The protein below binds the small molecule below.
Small molecule (SMILES): CN1CCC[C@H](Cn2ccc3ccc(-c4n[nH]c(N)c4C#N)cc32)C1

Sequence of chain 1.A:
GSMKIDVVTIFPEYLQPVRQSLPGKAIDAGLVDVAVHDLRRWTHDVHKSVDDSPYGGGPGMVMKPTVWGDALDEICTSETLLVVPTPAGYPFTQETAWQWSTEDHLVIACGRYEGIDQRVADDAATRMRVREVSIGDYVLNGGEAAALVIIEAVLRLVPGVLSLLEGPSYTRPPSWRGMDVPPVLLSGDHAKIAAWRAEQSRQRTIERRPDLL

Binding-site contacts:
Ligand atom N16 contacts residue PRO85 of chain 1.B at 3.4 Å.
Ligand atom N16 contacts residue ALA146 of chain 1.B at 3.5 Å.
Ligand atom N19 contacts residue TYR138 of chain 1.B at 2.6 Å (h-bond).
Ligand atom N18 contacts residue GLY136 of chain 1.B at 3.0 Å (h-bond).
Ligand atom C22 contacts residue GLY143 of chain 1.B at 3.5 Å.
Ligand atom N18 contacts residue TYR138 of chain 1.B at 3.6 Å.
Ligand atom C05 contacts residue GLU114 of chain 1.B at 3.6 Å.
Ligand atom N09 contacts residue ASN141 of chain 1.B at 3.6 Å.
Ligand atom C08 contacts residue ASN141 of chain 1.B at 3.5 Å.
Ligand atom C04 contacts residue GLU114 of chain 1.B at 3.2 Å.
Ligand atom C01 contacts residue GLU114 of chain 1.B at 3.3 Å.
Ligand atom N16 contacts residue VAL133 of chain 1.B at 3.3 Å (h-bond).
Ligand atom C01 contacts residue ARG156 of chain 1.A at 3.6 Å.
Ligand atom C08 contacts residue LEU140 of chain 1.B at 3.2 Å (hydrophobic).
Ligand atom C25 contacts residue TYR113 of chain 1.B at 3.2 Å (hydrophobic).
Ligand atom C22 contacts residue PRO85 of chain 1.B at 3.3 Å (hydrophobic).
Ligand atom C13 contacts residue PRO87 of chain 1.B at 3.7 Å (hydrophobic).
Ligand atom N02 contacts residue GLU114 of chain 1.B at 2.7 Å (salt-bridge).
Ligand atom C03 contacts residue GLU114 of chain 1.B at 3.6 Å.
Ligand atom C24 contacts residue GLY111 of chain 1.B at 3.3 Å.
Ligand atom C10 contacts residue GLY142 of chain 1.B at 3.5 Å.
Ligand atom C11 contacts residue LEU140 of chain 1.B at 3.7 Å (hydrophobic).
Ligand atom N09 contacts residue GLY142 of chain 1.B at 3.6 Å.
Ligand atom C12 contacts residue PRO87 of chain 1.B at 3.5 Å (hydrophobic).
Ligand atom N16 contacts residue ILE135 of chain 1.B at 3.6 Å.
Ligand atom N18 contacts residue SER134 of chain 1.B at 3.0 Å (h-bond).
Ligand atom C07 contacts residue TYR113 of chain 1.B at 3.5 Å (hydrophobic).
Ligand atom N18 contacts residue ILE135 of chain 1.B at 3.6 Å.
Ligand atom C23 contacts residue GLY143 of chain 1.B at 3.7 Å.
Ligand atom N16 contacts residue SER134 of chain 1.B at 3.6 Å.
Ligand atom C23 contacts residue GLY142 of chain 1.B at 3.6 Å.
Ligand atom N19 contacts residue LEU140 of chain 1.B at 3.4 Å (h-bond).
Ligand atom C21 contacts residue PRO85 of chain 1.B at 3.7 Å (hydrophobic).
Ligand atom C17 contacts residue TYR138 of chain 1.B at 3.5 Å (hydrophobic).
Ligand atom N20 contacts residue LEU140 of chain 1.B at 3.0 Å (h-bond).
Ligand atom C08 contacts residue TYR113 of chain 1.B at 3.5 Å (hydrophobic).
Ligand atom C15 contacts residue THR86 of chain 1.B at 3.6 Å.
Ligand atom C21 contacts residue THR86 of chain 1.B at 3.6 Å.
Ligand atom N16 contacts residue THR86 of chain 1.B at 3.3 Å (h-bond).
Ligand atom N20 contacts residue TYR138 of chain 1.B at 3.7 Å.

Sequence of chain 1.B:
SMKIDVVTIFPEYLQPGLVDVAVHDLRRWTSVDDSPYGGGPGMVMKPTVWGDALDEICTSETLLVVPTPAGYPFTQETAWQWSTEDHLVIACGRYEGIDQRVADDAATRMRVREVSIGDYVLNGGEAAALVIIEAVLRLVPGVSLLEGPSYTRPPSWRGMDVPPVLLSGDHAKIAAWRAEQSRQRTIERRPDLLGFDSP